Binding-site contacts:
Ligand atom O61 contacts residue TRP132 of chain 2.D at 4.2 Å.
Ligand atom C81 contacts residue TRP132 of chain 2.D at 3.7 Å (hydrophobic).
Ligand atom C8 contacts residue ARG135 of chain 2.D at 3.9 Å.
Ligand atom O2P contacts residue THR134 of chain 2.D at 3.2 Å (h-bond).
Ligand atom N31 contacts residue TRP132 of chain 2.D at 3.2 Å.
Ligand atom C6 contacts residue ARG135 of chain 2.D at 3.7 Å.
Ligand atom O2P contacts residue ARG135 of chain 2.D at 3.6 Å.
Ligand atom N71 contacts residue TRP132 of chain 2.D at 3.5 Å.
Ligand atom N11 contacts residue TAR1 of chain 2.J at 3.1 Å (h-bond).
Ligand atom C1A contacts residue TRP132 of chain 2.D at 3.5 Å (hydrophobic).
Ligand atom C61 contacts residue LYS121 of chain 2.D at 4.3 Å.
Ligand atom N7 contacts residue ARG135 of chain 2.D at 3.1 Å (salt-bridge).
Ligand atom N11 contacts residue TRP132 of chain 2.D at 3.4 Å.
Ligand atom C41 contacts residue TRP132 of chain 2.D at 3.0 Å (hydrophobic).
Ligand atom O2A contacts residue THR134 of chain 2.D at 3.7 Å.
Ligand atom O61 contacts residue LYS125 of chain 2.D at 3.8 Å.
Ligand atom O1P contacts residue THR134 of chain 2.D at 3.5 Å.
Ligand atom N21 contacts residue MET131 of chain 2.D at 4.0 Å.
Ligand atom O61 contacts residue TAR1 of chain 2.J at 3.0 Å (h-bond).
Ligand atom C81 contacts residue LYS121 of chain 2.D at 4.0 Å.
Ligand atom C5 contacts residue ARG135 of chain 2.D at 4.0 Å.
Ligand atom N21 contacts residue TAR1 of chain 2.J at 3.5 Å (h-bond).
Ligand atom C51 contacts residue LYS121 of chain 2.D at 3.9 Å.
Ligand atom O3A contacts residue THR134 of chain 2.D at 4.0 Å.
Ligand atom N91 contacts residue TRP132 of chain 2.D at 3.3 Å.
Ligand atom N21 contacts residue TRP132 of chain 2.D at 3.8 Å.
Ligand atom N71 contacts residue LYS121 of chain 2.D at 3.1 Å (salt-bridge).
Ligand atom C51 contacts residue TRP132 of chain 2.D at 3.1 Å (hydrophobic).
Ligand atom C61 contacts residue TAR1 of chain 2.J at 3.6 Å.
Ligand atom N11 contacts residue LYS125 of chain 2.D at 3.9 Å.
Ligand atom P1 contacts residue ARG135 of chain 2.D at 3.9 Å.
Ligand atom C21 contacts residue TRP132 of chain 2.D at 3.2 Å (hydrophobic).
Ligand atom O6 contacts residue ARG135 of chain 2.D at 2.7 Å (salt-bridge).
Ligand atom C61 contacts residue LYS125 of chain 2.D at 4.1 Å.
Ligand atom C61 contacts residue TRP132 of chain 2.D at 3.5 Å (hydrophobic).
Ligand atom C21 contacts residue TAR1 of chain 2.J at 3.8 Å.
Ligand atom O61 contacts residue LYS121 of chain 2.D at 3.9 Å.
Ligand atom O4A contacts residue TRP132 of chain 2.D at 4.0 Å.
Ligand atom P1 contacts residue THR134 of chain 2.D at 4.0 Å.
Ligand atom O1P contacts residue ARG135 of chain 2.D at 3.0 Å (salt-bridge).

Sequence of chain 2.D:
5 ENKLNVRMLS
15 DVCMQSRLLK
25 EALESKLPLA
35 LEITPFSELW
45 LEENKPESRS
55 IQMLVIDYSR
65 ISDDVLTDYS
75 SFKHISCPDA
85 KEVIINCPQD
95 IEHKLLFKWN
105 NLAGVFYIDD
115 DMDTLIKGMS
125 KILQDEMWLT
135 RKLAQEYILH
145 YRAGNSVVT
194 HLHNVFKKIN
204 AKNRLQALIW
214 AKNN

The protein below binds the small molecule below.
Small molecule (SMILES): Nc1nc2c(ncn2[C@@H]2O[C@@H]3CO[P](=O)(O)O[C@H]4[C@@H](O)[C@H](n5cnc6c(=O)[nH]c(N)nc65)O[C@@H]4CO[P](=O)(O)O[C@H]3[C@H]2O)c(=O)[nH]1